Binding-site contacts:
Ligand atom O1 contacts residue THR131 of chain 5.A at 3.8 Å.
Ligand atom O1 contacts residue VAL157 of chain 5.A at 3.3 Å.
Ligand atom N1 contacts residue GLN333 of chain 5.A at 3.6 Å (h-bond).
Ligand atom C5 contacts residue GLU259 of chain 5.A at 3.9 Å.
Ligand atom C7 contacts residue GLU259 of chain 5.A at 3.1 Å.
Ligand atom C3 contacts residue GLY132 of chain 5.A at 4.0 Å.
Ligand atom C3 contacts residue GLN333 of chain 5.A at 4.1 Å.
Ligand atom N1 contacts residue GLU259 of chain 5.A at 3.2 Å (salt-bridge).
Ligand atom C4 contacts residue LYS202 of chain 5.A at 3.5 Å.
Ligand atom O2 contacts residue GLU205 of chain 5.A at 2.5 Å (salt-bridge).
Ligand atom C7 contacts residue GLU229 of chain 5.A at 3.2 Å.
Ligand atom N2 contacts residue GLU229 of chain 5.A at 4.1 Å.
Ligand atom C4 contacts residue GLU205 of chain 5.A at 3.0 Å.
Ligand atom C3 contacts residue LYS202 of chain 5.A at 3.3 Å.
Ligand atom C1 contacts residue VAL157 of chain 5.A at 3.5 Å (hydrophobic).
Ligand atom C2 contacts residue LEU295 of chain 5.A at 3.7 Å (hydrophobic).
Ligand atom O1 contacts residue LEU295 of chain 5.A at 3.7 Å.
Ligand atom O1 contacts residue SER365 of chain 5.A at 2.6 Å (h-bond).
Ligand atom N2 contacts residue LYS202 of chain 5.A at 3.6 Å (salt-bridge).
Ligand atom C3 contacts residue THR131 of chain 5.A at 3.6 Å.
Ligand atom C7 contacts residue GLU205 of chain 5.A at 4.0 Å.
Ligand atom N1 contacts residue LEU295 of chain 5.A at 3.5 Å.
Ligand atom C1 contacts residue SER365 of chain 5.A at 3.7 Å.
Ligand atom C2 contacts residue GLN333 of chain 5.A at 3.5 Å.
Ligand atom O2 contacts residue LYS202 of chain 5.A at 2.8 Å (salt-bridge).
Ligand atom C6 contacts residue TYR335 of chain 5.A at 3.2 Å (hydrophobic).
Ligand atom C6 contacts residue GLN333 of chain 5.A at 3.4 Å.
Ligand atom N2 contacts residue GLU205 of chain 5.A at 2.9 Å (salt-bridge).
Ligand atom O2 contacts residue GLU229 of chain 5.A at 3.2 Å.
Ligand atom C5 contacts residue GLU205 of chain 5.A at 3.5 Å.
Ligand atom N1 contacts residue LYS202 of chain 5.A at 2.8 Å (salt-bridge).
Ligand atom C7 contacts residue SER231 of chain 5.A at 3.5 Å.
Ligand atom C1 contacts residue LEU295 of chain 5.A at 3.5 Å (hydrophobic).
Ligand atom C5 contacts residue LYS202 of chain 5.A at 3.5 Å.
Ligand atom C6 contacts residue THR131 of chain 5.A at 3.1 Å.
Ligand atom O1 contacts residue LYS202 of chain 5.A at 2.3 Å (salt-bridge).
Ligand atom C4 contacts residue GLY132 of chain 5.A at 4.1 Å.
Ligand atom C2 contacts residue LYS202 of chain 5.A at 2.4 Å.
Ligand atom O2 contacts residue MET257 of chain 5.A at 3.5 Å.
Ligand atom C1 contacts residue LYS202 of chain 5.A at 1.3 Å.

The protein below binds the small molecule below.
Small molecule (SMILES): C[C@@H]1C[C@@H](N(C)O)N[C@H]1C(=O)O

Sequence of chain 5.A:
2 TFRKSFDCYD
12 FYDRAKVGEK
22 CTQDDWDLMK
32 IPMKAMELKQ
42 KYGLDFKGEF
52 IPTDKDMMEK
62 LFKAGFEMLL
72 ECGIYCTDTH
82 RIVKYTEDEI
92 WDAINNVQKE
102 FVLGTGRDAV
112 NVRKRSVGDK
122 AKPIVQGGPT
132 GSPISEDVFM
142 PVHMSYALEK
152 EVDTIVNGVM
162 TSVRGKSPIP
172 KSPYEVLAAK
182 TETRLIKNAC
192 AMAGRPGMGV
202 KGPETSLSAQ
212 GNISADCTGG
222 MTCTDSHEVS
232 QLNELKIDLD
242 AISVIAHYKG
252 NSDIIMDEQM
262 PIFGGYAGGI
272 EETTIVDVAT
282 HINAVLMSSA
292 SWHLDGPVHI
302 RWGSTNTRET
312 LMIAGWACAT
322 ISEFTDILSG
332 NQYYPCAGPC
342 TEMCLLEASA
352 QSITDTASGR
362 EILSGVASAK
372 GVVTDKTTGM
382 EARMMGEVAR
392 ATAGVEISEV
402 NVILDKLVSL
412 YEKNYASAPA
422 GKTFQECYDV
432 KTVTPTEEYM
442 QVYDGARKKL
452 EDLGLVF